The small molecule below binds the protein below.
Small molecule (SMILES): CC(=O)N[C@H]1[C@H](O[C@H]2[C@H](O)[C@@H](NC(C)=O)CO[C@@H]2CO)O[C@H](CO)[C@@H](O)[C@@H]1O

Binding-site contacts:
Ligand atom C8 contacts residue ASP250 of chain 1.A at 3.6 Å.
Ligand atom C3 contacts residue ASN178 of chain 1.A at 3.9 Å.
Ligand atom C6 contacts residue ASN249 of chain 1.A at 3.8 Å.
Ligand atom C7 contacts residue ALA251 of chain 1.A at 4.0 Å (hydrophobic).
Ligand atom O7 contacts residue ASN249 of chain 1.A at 3.2 Å (h-bond).
Ligand atom C5 contacts residue ASN249 of chain 1.A at 3.1 Å.
Ligand atom C2 contacts residue ASN178 of chain 1.A at 2.6 Å.
Ligand atom N2 contacts residue ASN249 of chain 1.A at 2.9 Å (h-bond).
Ligand atom C8 contacts residue ASN249 of chain 1.A at 3.5 Å.
Ligand atom C5 contacts residue ASN178 of chain 1.A at 3.5 Å.
Ligand atom C1 contacts residue ASN178 of chain 1.A at 1.4 Å.
Ligand atom C1 contacts residue ASN249 of chain 1.A at 3.7 Å.
Ligand atom C7 contacts residue ASN178 of chain 1.A at 3.8 Å.
Ligand atom O7 contacts residue ALA251 of chain 1.A at 4.0 Å.
Ligand atom C7 contacts residue ASN249 of chain 1.A at 3.7 Å.
Ligand atom O4 contacts residue ASN249 of chain 1.A at 3.8 Å.
Ligand atom C4 contacts residue ASN178 of chain 1.A at 4.2 Å.
Ligand atom N2 contacts residue ASN178 of chain 1.A at 3.2 Å (h-bond).
Ligand atom C8 contacts residue SER230 of chain 3.A at 3.4 Å.
Ligand atom C4 contacts residue ASN249 of chain 1.A at 3.9 Å.
Ligand atom O7 contacts residue ASN178 of chain 1.A at 3.9 Å.
Ligand atom C8 contacts residue ALA251 of chain 1.A at 3.7 Å (hydrophobic).
Ligand atom C3 contacts residue ASN249 of chain 1.A at 4.1 Å.
Ligand atom O5 contacts residue ASN249 of chain 1.A at 3.9 Å.
Ligand atom C2 contacts residue ASN249 of chain 1.A at 3.8 Å.
Ligand atom O5 contacts residue ASN178 of chain 1.A at 2.2 Å (h-bond).

Sequence of chain 1.A:
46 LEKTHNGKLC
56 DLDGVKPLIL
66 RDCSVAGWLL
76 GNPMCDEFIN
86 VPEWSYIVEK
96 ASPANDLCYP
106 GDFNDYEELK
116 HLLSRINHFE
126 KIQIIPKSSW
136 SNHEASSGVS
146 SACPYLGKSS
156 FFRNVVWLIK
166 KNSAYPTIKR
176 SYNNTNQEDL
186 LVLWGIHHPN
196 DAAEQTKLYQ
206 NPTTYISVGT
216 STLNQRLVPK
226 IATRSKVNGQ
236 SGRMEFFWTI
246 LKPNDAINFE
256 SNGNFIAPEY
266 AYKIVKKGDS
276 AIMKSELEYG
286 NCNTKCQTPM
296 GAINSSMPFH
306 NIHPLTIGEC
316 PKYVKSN

Sequence of chain 3.A:
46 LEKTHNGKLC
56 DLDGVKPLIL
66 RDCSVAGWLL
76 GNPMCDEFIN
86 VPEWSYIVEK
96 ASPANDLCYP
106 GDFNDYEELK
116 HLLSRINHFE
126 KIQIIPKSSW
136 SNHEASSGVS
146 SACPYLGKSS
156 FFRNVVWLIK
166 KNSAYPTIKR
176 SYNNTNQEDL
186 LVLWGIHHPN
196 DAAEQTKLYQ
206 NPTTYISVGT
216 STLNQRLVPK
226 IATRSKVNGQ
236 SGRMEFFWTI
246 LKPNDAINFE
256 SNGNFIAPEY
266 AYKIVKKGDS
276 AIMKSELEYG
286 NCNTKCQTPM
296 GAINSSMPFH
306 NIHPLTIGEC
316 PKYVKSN